This small molecule binds to this protein.
Small molecule (SMILES): CC(=O)N[C@@H]1[C@@H](O)[C@H](O)[C@@H](CO)O[C@H]1O

Binding-site contacts:
Ligand atom C5 contacts residue ASN774 of chain 1.E at 3.6 Å.
Ligand atom C2 contacts residue ASN774 of chain 1.E at 2.2 Å.
Ligand atom O7 contacts residue ASN774 of chain 1.E at 3.9 Å.
Ligand atom N2 contacts residue ASN774 of chain 1.E at 2.8 Å (h-bond).
Ligand atom C3 contacts residue ASN774 of chain 1.E at 3.6 Å.
Ligand atom C4 contacts residue ASN774 of chain 1.E at 3.9 Å.
Ligand atom C7 contacts residue ASN774 of chain 1.E at 3.6 Å.
Ligand atom O5 contacts residue ASN774 of chain 1.E at 2.3 Å (h-bond).
Ligand atom C1 contacts residue ASN774 of chain 1.E at 1.4 Å.

Sequence of chain 1.E:
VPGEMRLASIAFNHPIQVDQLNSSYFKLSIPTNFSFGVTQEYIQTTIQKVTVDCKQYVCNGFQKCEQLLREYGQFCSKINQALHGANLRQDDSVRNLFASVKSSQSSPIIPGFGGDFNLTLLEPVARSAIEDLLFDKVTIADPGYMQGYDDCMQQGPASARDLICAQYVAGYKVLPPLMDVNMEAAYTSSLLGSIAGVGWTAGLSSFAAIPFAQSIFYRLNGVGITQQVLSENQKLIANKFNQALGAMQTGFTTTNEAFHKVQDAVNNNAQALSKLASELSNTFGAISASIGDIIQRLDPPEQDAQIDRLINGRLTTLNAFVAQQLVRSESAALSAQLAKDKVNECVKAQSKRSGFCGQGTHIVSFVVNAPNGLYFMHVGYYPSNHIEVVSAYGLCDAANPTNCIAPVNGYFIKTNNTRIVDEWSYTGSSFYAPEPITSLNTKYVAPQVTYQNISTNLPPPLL